Binding-site contacts:
Ligand atom O3P contacts residue LYS438 of chain 1.C at 2.9 Å (salt-bridge).
Ligand atom N13 contacts residue THR339 of chain 1.C at 3.1 Å (h-bond).
Ligand atom O8 contacts residue CA1 of chain 1.M at 2.2 Å.
Ligand atom MG1 contacts residue ASN92 of chain 1.C at 2.1 Å.
Ligand atom C10 contacts residue ASP333 of chain 1.C at 3.2 Å.
Ligand atom N10 contacts residue MET337 of chain 1.C at 2.9 Å (h-bond).
Ligand atom O22 contacts residue SF41 of chain 1.N at 3.2 Å (h-bond).
Ligand atom O8P contacts residue LYS75 of chain 1.C at 3.1 Å (salt-bridge).
Ligand atom O22 contacts residue LYS75 of chain 1.C at 3.2 Å (salt-bridge).
Ligand atom N30 contacts residue ALA490 of chain 1.C at 2.4 Å (h-bond).
Ligand atom N10 contacts residue ASP333 of chain 1.C at 2.8 Å (salt-bridge).
Ligand atom O8 contacts residue GLY179 of chain 1.C at 3.2 Å (h-bond).
Ligand atom MG1 contacts residue ALA181 of chain 1.C at 2.1 Å.
Ligand atom O2P contacts residue ARG184 of chain 1.C at 3.2 Å (salt-bridge).
Ligand atom O6P contacts residue GLY94 of chain 1.C at 2.8 Å (h-bond).
Ligand atom N11 contacts residue THR339 of chain 1.C at 3.0 Å (h-bond).
Ligand atom C14 contacts residue ASP338 of chain 1.C at 3.3 Å.
Ligand atom N29 contacts residue GLU486 of chain 1.C at 2.7 Å (salt-bridge).
Ligand atom C12 contacts residue THR339 of chain 1.C at 3.1 Å.
Ligand atom C30 contacts residue GLU486 of chain 1.C at 3.2 Å.
Ligand atom N13 contacts residue ASP338 of chain 1.C at 2.7 Å (salt-bridge).
Ligand atom N29 contacts residue ASN92 of chain 1.C at 3.2 Å.
Ligand atom O6P contacts residue ARG180 of chain 1.C at 2.9 Å (salt-bridge).
Ligand atom O7P contacts residue ALA181 of chain 1.C at 3.2 Å (h-bond).
Ligand atom O5P contacts residue ALA181 of chain 1.C at 3.1 Å (h-bond).
Ligand atom N30 contacts residue PHE485 of chain 1.C at 3.3 Å (h-bond).
Ligand atom O5P contacts residue ASN92 of chain 1.C at 2.8 Å (h-bond).
Ligand atom O1P contacts residue ALA181 of chain 1.C at 2.8 Å (h-bond).
Ligand atom O8P contacts residue ARG180 of chain 1.C at 3.3 Å (salt-bridge).
Ligand atom N9 contacts residue ASP333 of chain 1.C at 2.8 Å (salt-bridge).
Ligand atom O1P contacts residue ASN92 of chain 1.C at 2.9 Å (h-bond).
Ligand atom N30 contacts residue GLU486 of chain 1.C at 3.0 Å (salt-bridge).
Ligand atom O2P contacts residue GLY183 of chain 1.C at 2.8 Å (h-bond).
Ligand atom O5P contacts residue LEU93 of chain 1.C at 3.0 Å.
Ligand atom O2P contacts residue GLY91 of chain 1.C at 3.0 Å.
Ligand atom O3P contacts residue ASN92 of chain 1.C at 2.7 Å (h-bond).
Ligand atom O28 contacts residue ARG492 of chain 1.C at 3.1 Å (salt-bridge).
Ligand atom N33 contacts residue CYS491 of chain 1.C at 3.1 Å (h-bond).
Ligand atom O28 contacts residue LYS438 of chain 1.C at 2.8 Å (salt-bridge).
Ligand atom C28 contacts residue ARG492 of chain 1.C at 3.2 Å.

This small molecule binds to this protein.
Small molecule (SMILES): Nc1nc2c(c(=O)[nH]1)N[C@H]1C(S)=C(S)[C@@H](CO[P](=O)(O)O[Mg](<-O)(<-O)O[P](=O)(O)OC[C@H]3O[C@H]4Nc5nc(N)[nH]c(=O)c5N[C@H]4C(S[W])=C3S)O[C@H]1N2

Sequence of chain 1.C:
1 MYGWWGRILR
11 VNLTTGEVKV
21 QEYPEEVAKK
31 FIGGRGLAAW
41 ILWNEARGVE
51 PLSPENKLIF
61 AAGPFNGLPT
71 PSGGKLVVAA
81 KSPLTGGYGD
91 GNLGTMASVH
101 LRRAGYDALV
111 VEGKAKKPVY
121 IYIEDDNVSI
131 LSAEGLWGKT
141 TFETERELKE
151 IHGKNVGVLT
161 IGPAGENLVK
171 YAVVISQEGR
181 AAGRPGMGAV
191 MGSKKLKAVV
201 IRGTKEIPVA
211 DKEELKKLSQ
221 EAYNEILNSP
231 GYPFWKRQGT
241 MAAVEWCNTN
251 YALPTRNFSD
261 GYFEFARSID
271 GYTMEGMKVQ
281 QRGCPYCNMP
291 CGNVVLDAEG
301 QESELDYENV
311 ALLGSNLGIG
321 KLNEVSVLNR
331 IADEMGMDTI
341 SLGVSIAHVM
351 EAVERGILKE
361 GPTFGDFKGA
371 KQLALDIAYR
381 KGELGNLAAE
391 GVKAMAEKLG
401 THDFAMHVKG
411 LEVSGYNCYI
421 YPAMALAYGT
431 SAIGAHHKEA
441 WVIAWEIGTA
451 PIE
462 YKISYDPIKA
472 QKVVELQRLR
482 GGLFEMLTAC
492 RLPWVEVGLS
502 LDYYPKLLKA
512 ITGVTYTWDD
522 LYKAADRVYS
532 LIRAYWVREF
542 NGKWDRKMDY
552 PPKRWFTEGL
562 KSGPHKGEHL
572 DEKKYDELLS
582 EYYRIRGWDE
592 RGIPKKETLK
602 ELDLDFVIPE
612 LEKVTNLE